Sequence of chain 1.A:
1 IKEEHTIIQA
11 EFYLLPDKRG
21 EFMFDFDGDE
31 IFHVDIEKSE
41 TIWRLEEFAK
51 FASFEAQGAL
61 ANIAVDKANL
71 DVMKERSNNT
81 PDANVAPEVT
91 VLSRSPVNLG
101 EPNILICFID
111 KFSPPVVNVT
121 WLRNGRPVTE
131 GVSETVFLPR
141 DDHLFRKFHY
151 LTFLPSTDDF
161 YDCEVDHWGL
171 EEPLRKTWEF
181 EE

This small molecule binds to this protein.
Small molecule (SMILES): CC(=O)N[C@@H]1[C@@H](O)[C@H](O)[C@@H](CO)O[C@H]1O

Sequence of chain 1.B:
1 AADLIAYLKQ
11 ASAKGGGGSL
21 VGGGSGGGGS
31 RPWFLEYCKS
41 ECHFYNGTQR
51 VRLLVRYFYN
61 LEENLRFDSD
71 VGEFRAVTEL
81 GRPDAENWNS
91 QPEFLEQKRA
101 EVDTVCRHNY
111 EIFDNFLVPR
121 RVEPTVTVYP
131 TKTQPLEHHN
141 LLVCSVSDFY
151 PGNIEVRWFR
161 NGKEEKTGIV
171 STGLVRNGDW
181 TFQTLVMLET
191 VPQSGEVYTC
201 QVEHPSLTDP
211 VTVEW

Binding-site contacts:
Ligand atom C4 contacts residue ASN78 of chain 1.A at 4.2 Å.
Ligand atom C5 contacts residue ASN78 of chain 1.A at 3.7 Å.
Ligand atom C3 contacts residue ASN78 of chain 1.A at 3.8 Å.
Ligand atom O5 contacts residue ASN78 of chain 1.A at 2.4 Å (h-bond).
Ligand atom C7 contacts residue ASN78 of chain 1.A at 4.2 Å.
Ligand atom O6 contacts residue VAL21 of chain 1.B at 3.0 Å.
Ligand atom C1 contacts residue ASN78 of chain 1.A at 1.4 Å.
Ligand atom N2 contacts residue ASN78 of chain 1.A at 2.9 Å (h-bond).
Ligand atom O6 contacts residue GLY22 of chain 1.B at 4.5 Å.
Ligand atom C6 contacts residue VAL21 of chain 1.B at 4.1 Å (hydrophobic).
Ligand atom C2 contacts residue ASN78 of chain 1.A at 2.5 Å.